Binding-site contacts:
Ligand atom O3 contacts residue CA1 of chain 1.I at 2.5 Å.
Ligand atom C1M contacts residue GLY114 of chain 1.B at 3.6 Å.
Ligand atom O7A contacts residue LYS1 of chain 1.E at 2.5 Å (salt-bridge).
Ligand atom O3 contacts residue CA1 of chain 1.H at 2.5 Å.
Ligand atom C4 contacts residue CA1 of chain 1.H at 3.8 Å.
Ligand atom O5 contacts residue LYS1 of chain 1.E at 3.9 Å.
Ligand atom O4 contacts residue ASP99 of chain 1.A at 3.7 Å.
Ligand atom C3 contacts residue ASP99 of chain 1.A at 3.2 Å.
Ligand atom O3 contacts residue ASP101 of chain 1.A at 2.9 Å (salt-bridge).
Ligand atom O4 contacts residue ASP104 of chain 1.A at 3.3 Å (salt-bridge).
Ligand atom C1M contacts residue SER23 of chain 1.A at 3.3 Å.
Ligand atom O2 contacts residue ASN21 of chain 1.A at 3.0 Å (h-bond).
Ligand atom C2 contacts residue ASP99 of chain 1.A at 3.9 Å.
Ligand atom C3 contacts residue CA1 of chain 1.I at 3.4 Å.
Ligand atom O2 contacts residue SER22 of chain 1.A at 3.4 Å.
Ligand atom C3 contacts residue ASP104 of chain 1.A at 3.7 Å.
Ligand atom O4 contacts residue CA1 of chain 1.I at 2.5 Å.
Ligand atom C2 contacts residue CA1 of chain 1.H at 3.4 Å.
Ligand atom C6 contacts residue LYS1 of chain 1.E at 2.3 Å.
Ligand atom O4 contacts residue GLU95 of chain 1.A at 3.4 Å (salt-bridge).
Ligand atom O2 contacts residue GLY114 of chain 1.B at 2.5 Å (h-bond).
Ligand atom C7 contacts residue LYS1 of chain 1.E at 1.4 Å.
Ligand atom C1 contacts residue SER23 of chain 1.A at 3.9 Å.
Ligand atom C5 contacts residue SER22 of chain 1.A at 3.5 Å.
Ligand atom O3 contacts residue ASP99 of chain 1.A at 2.5 Å (salt-bridge).
Ligand atom C4 contacts residue ASP104 of chain 1.A at 3.2 Å.
Ligand atom C4 contacts residue ASP96 of chain 1.A at 3.4 Å.
Ligand atom C4 contacts residue CA1 of chain 1.I at 3.3 Å.
Ligand atom C4 contacts residue SER22 of chain 1.A at 3.6 Å.
Ligand atom C2 contacts residue GLY114 of chain 1.B at 3.4 Å.
Ligand atom C3 contacts residue CA1 of chain 1.H at 3.4 Å.
Ligand atom O5 contacts residue SER23 of chain 1.A at 2.9 Å (h-bond).
Ligand atom O4 contacts residue GLY97 of chain 1.A at 4.0 Å.
Ligand atom O2 contacts residue CA1 of chain 1.H at 2.5 Å.
Ligand atom O3 contacts residue ASP104 of chain 1.A at 3.0 Å (salt-bridge).
Ligand atom C5 contacts residue ASP96 of chain 1.A at 3.8 Å.
Ligand atom O2 contacts residue ASP104 of chain 1.A at 3.8 Å.
Ligand atom O5 contacts residue SER22 of chain 1.A at 3.5 Å (h-bond).
Ligand atom C5 contacts residue LYS1 of chain 1.E at 3.2 Å.
Ligand atom O4 contacts residue ASP96 of chain 1.A at 2.7 Å (salt-bridge).

Sequence of chain 1.A:
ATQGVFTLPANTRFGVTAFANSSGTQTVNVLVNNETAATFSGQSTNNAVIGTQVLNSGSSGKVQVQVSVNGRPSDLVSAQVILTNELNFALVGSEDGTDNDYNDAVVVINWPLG

A small-molecule ligand and the protein it binds are described below.
Small molecule (SMILES): C[C@@H]1O[C@@H](CC(=O)O)[C@@H](O)[C@H](O)[C@@H]1O

Sequence of chain 1.E:
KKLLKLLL

Sequence of chain 1.B:
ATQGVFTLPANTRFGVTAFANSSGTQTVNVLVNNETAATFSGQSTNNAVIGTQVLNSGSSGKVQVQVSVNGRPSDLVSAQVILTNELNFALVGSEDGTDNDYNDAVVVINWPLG